Sequence of chain 1.A:
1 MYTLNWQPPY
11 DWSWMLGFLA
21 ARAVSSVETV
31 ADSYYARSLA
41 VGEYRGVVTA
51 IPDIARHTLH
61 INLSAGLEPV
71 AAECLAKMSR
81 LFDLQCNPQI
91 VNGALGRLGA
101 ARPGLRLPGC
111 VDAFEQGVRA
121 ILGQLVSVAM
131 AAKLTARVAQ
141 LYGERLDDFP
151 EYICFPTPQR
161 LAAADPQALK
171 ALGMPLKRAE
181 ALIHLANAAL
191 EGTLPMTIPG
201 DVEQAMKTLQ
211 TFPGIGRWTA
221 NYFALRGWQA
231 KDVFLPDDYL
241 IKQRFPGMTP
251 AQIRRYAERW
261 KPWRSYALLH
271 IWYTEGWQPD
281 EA

The small molecule below binds the protein below.
Small molecule (SMILES): Oc1ncnc2cn[nH]c12

Binding-site contacts:
Ligand atom C6 contacts residue LEU125 of chain 1.A at 3.5 Å (hydrophobic).
Ligand atom N8 contacts residue VAL126 of chain 1.A at 3.4 Å (h-bond).
Ligand atom N3 contacts residue TRP218 of chain 1.A at 3.4 Å (h-bond).
Ligand atom C5 contacts residue TYR239 of chain 1.A at 3.6 Å (hydrophobic).
Ligand atom C2 contacts residue ASP238 of chain 1.A at 3.6 Å.
Ligand atom N1 contacts residue ASP237 of chain 1.A at 4.3 Å.
Ligand atom C5 contacts residue TRP218 of chain 1.A at 3.6 Å (hydrophobic).
Ligand atom N8 contacts residue TYR239 of chain 1.A at 4.1 Å.
Ligand atom O6 contacts residue GLY123 of chain 1.A at 4.2 Å.
Ligand atom C5 contacts residue LEU125 of chain 1.A at 3.8 Å (hydrophobic).
Ligand atom N3 contacts residue TYR239 of chain 1.A at 2.9 Å (h-bond).
Ligand atom N3 contacts residue ASP237 of chain 1.A at 3.8 Å.
Ligand atom C9 contacts residue TYR239 of chain 1.A at 3.6 Å (hydrophobic).
Ligand atom C9 contacts residue TRP218 of chain 1.A at 3.7 Å (hydrophobic).
Ligand atom C4 contacts residue TYR239 of chain 1.A at 3.4 Å (hydrophobic).
Ligand atom C4 contacts residue ASP238 of chain 1.A at 3.9 Å.
Ligand atom C9 contacts residue ASP238 of chain 1.A at 3.7 Å.
Ligand atom C6 contacts residue TRP218 of chain 1.A at 3.5 Å (hydrophobic).
Ligand atom N7 contacts residue TYR239 of chain 1.A at 4.1 Å.
Ligand atom C2 contacts residue ASP237 of chain 1.A at 3.2 Å.
Ligand atom C4 contacts residue TRP218 of chain 1.A at 3.5 Å (hydrophobic).
Ligand atom N7 contacts residue GLY123 of chain 1.A at 2.7 Å (h-bond).
Ligand atom O6 contacts residue LEU125 of chain 1.A at 2.7 Å (h-bond).
Ligand atom N7 contacts residue VAL126 of chain 1.A at 3.7 Å.
Ligand atom N8 contacts residue TRP218 of chain 1.A at 3.7 Å.
Ligand atom N1 contacts residue TYR239 of chain 1.A at 3.7 Å.
Ligand atom N8 contacts residue GLY123 of chain 1.A at 3.4 Å (h-bond).
Ligand atom N7 contacts residue TRP218 of chain 1.A at 3.6 Å.
Ligand atom O6 contacts residue GLN124 of chain 1.A at 3.4 Å.
Ligand atom O6 contacts residue TRP218 of chain 1.A at 3.5 Å.
Ligand atom N7 contacts residue LEU125 of chain 1.A at 3.5 Å (h-bond).
Ligand atom O6 contacts residue TYR239 of chain 1.A at 4.1 Å.
Ligand atom C2 contacts residue TYR239 of chain 1.A at 3.6 Å (hydrophobic).
Ligand atom N1 contacts residue TRP218 of chain 1.A at 3.5 Å.
Ligand atom C6 contacts residue TYR239 of chain 1.A at 3.8 Å (hydrophobic).
Ligand atom C5 contacts residue GLY123 of chain 1.A at 3.9 Å.
Ligand atom N7 contacts residue GLN124 of chain 1.A at 4.1 Å.
Ligand atom N3 contacts residue ASP238 of chain 1.A at 3.3 Å.
Ligand atom C2 contacts residue TRP218 of chain 1.A at 3.4 Å (hydrophobic).
Ligand atom C6 contacts residue GLN124 of chain 1.A at 4.4 Å.